The small molecule below binds the protein below.
Small molecule (SMILES): O=C(O)C1c2ccccc2Oc2ccccc21

Sequence of chain 1.A:
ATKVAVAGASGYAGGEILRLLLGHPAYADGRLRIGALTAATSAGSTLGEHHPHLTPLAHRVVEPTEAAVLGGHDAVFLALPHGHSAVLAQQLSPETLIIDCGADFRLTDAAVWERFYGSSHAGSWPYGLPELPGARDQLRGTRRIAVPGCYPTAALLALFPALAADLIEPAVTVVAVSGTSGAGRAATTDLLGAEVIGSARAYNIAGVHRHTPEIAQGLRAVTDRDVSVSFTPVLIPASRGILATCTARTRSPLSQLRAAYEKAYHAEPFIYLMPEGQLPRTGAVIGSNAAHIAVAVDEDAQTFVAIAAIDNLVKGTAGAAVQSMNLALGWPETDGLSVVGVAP

Binding-site contacts:
Ligand atom C12 contacts residue ALA193 of chain 1.A at 3.4 Å (hydrophobic).
Ligand atom O03 contacts residue TYR161 of chain 1.A at 3.9 Å.
Ligand atom C17 contacts residue TYR213 of chain 1.A at 3.3 Å (hydrophobic).
Ligand atom C16 contacts residue LEU245 of chain 1.A at 3.4 Å (hydrophobic).
Ligand atom C14 contacts residue ALA193 of chain 1.A at 3.8 Å (hydrophobic).
Ligand atom C14 contacts residue TYR161 of chain 1.A at 3.8 Å (hydrophobic).
Ligand atom O03 contacts residue HIS219 of chain 1.A at 2.7 Å (h-bond).
Ligand atom C04 contacts residue GLY192 of chain 1.A at 3.6 Å.
Ligand atom C13 contacts residue GLY192 of chain 1.A at 3.3 Å.
Ligand atom C10 contacts residue HIS92 of chain 1.A at 3.0 Å.
Ligand atom C15 contacts residue SER188 of chain 1.A at 3.4 Å.
Ligand atom C13 contacts residue TYR213 of chain 1.A at 3.5 Å (hydrophobic).
Ligand atom C17 contacts residue LEU245 of chain 1.A at 3.2 Å (hydrophobic).
Ligand atom C09 contacts residue HIS92 of chain 1.A at 3.6 Å.
Ligand atom C02 contacts residue TYR213 of chain 1.A at 3.8 Å (hydrophobic).
Ligand atom O03 contacts residue TYR213 of chain 1.A at 2.6 Å (h-bond).
Ligand atom O11 contacts residue TYR213 of chain 1.A at 3.9 Å.
Ligand atom C12 contacts residue GLY192 of chain 1.A at 3.8 Å.
Ligand atom C16 contacts residue TYR213 of chain 1.A at 3.5 Å (hydrophobic).
Ligand atom C14 contacts residue TYR213 of chain 1.A at 3.7 Å (hydrophobic).
Ligand atom O11 contacts residue ALA193 of chain 1.A at 3.2 Å.
Ligand atom C05 contacts residue ALA193 of chain 1.A at 3.7 Å (hydrophobic).
Ligand atom C04 contacts residue HIS92 of chain 1.A at 3.6 Å.
Ligand atom C07 contacts residue ALA193 of chain 1.A at 3.5 Å (hydrophobic).
Ligand atom C05 contacts residue HIS92 of chain 1.A at 3.6 Å.
Ligand atom C02 contacts residue HIS219 of chain 1.A at 3.3 Å.
Ligand atom C13 contacts residue ALA193 of chain 1.A at 3.6 Å (hydrophobic).
Ligand atom O01 contacts residue HIS219 of chain 1.A at 3.1 Å (h-bond).
Ligand atom C16 contacts residue TYR161 of chain 1.A at 3.6 Å (hydrophobic).
Ligand atom C15 contacts residue TYR213 of chain 1.A at 3.8 Å (hydrophobic).
Ligand atom C14 contacts residue GLY192 of chain 1.A at 3.2 Å.
Ligand atom C16 contacts residue GLY189 of chain 1.A at 3.6 Å.
Ligand atom C15 contacts residue GLY192 of chain 1.A at 3.4 Å.
Ligand atom C17 contacts residue ALA193 of chain 1.A at 3.5 Å (hydrophobic).
Ligand atom C16 contacts residue ALA193 of chain 1.A at 3.7 Å (hydrophobic).
Ligand atom C12 contacts residue TYR213 of chain 1.A at 3.2 Å (hydrophobic).
Ligand atom C06 contacts residue ALA193 of chain 1.A at 3.4 Å (hydrophobic).
Ligand atom C16 contacts residue SER188 of chain 1.A at 3.5 Å.
Ligand atom C16 contacts residue GLY192 of chain 1.A at 3.8 Å.
Ligand atom C15 contacts residue TYR161 of chain 1.A at 3.6 Å (hydrophobic).